Sequence of chain 1.B:
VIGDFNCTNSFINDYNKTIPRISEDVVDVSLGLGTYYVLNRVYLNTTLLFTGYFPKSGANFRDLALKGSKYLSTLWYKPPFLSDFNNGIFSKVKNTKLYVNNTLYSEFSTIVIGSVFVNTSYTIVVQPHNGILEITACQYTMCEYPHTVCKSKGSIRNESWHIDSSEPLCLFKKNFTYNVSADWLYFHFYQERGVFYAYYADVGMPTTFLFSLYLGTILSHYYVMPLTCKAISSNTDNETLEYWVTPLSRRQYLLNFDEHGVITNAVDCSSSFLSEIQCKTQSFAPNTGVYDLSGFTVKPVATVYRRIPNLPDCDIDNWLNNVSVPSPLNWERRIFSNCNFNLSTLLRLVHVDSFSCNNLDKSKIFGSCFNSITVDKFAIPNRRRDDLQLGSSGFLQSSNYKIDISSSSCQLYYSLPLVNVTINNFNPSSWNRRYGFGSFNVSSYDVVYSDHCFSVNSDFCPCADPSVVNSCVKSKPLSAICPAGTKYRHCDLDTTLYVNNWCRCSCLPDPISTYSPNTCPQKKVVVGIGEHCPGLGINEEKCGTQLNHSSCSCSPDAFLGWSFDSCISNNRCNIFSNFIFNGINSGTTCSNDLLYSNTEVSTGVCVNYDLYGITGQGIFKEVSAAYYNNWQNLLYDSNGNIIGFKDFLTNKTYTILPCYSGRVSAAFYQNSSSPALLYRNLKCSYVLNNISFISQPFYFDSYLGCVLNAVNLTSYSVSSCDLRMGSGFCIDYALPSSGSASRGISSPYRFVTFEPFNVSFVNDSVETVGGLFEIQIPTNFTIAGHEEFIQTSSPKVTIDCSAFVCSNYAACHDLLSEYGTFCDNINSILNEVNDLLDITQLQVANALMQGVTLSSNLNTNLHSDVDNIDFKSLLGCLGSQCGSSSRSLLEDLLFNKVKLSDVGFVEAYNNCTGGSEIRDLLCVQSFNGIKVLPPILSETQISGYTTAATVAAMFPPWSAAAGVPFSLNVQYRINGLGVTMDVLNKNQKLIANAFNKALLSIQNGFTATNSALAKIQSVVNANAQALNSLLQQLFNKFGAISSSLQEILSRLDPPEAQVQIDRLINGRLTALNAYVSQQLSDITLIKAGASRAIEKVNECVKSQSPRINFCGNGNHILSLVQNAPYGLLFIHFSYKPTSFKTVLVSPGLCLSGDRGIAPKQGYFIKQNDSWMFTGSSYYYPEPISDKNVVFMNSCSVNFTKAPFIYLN

Binding-site contacts:
Ligand atom C3 contacts residue ASN771 of chain 1.B at 3.8 Å.
Ligand atom C2 contacts residue ASN771 of chain 1.B at 2.4 Å.
Ligand atom C4 contacts residue ASN771 of chain 1.B at 4.2 Å.
Ligand atom C8 contacts residue ASN771 of chain 1.B at 4.4 Å.
Ligand atom C1 contacts residue ASN771 of chain 1.B at 1.4 Å.
Ligand atom C5 contacts residue ASN771 of chain 1.B at 3.7 Å.
Ligand atom C7 contacts residue ASN771 of chain 1.B at 3.2 Å.
Ligand atom N2 contacts residue ASN771 of chain 1.B at 2.9 Å (h-bond).
Ligand atom O6 contacts residue SER732 of chain 1.B at 4.1 Å.
Ligand atom O5 contacts residue ASN771 of chain 1.B at 2.4 Å (h-bond).
Ligand atom O7 contacts residue ASN771 of chain 1.B at 3.1 Å (h-bond).
Ligand atom C6 contacts residue SER732 of chain 1.B at 4.1 Å.

The small molecule below binds the protein below.
Small molecule (SMILES): CC(=O)N[C@@H]1[C@@H](O)[C@H](O)[C@@H](CO)O[C@H]1O